This small molecule binds to this protein.
Small molecule (SMILES): CC(C)(C)C[C@@H]1N[C@@H](C(=O)NCC[C@H](O)CO)[C@H](c2cccc(Cl)c2F)[C@@]1(C#N)c1ccc(Cl)cc1F

Binding-site contacts:
Ligand atom F3 contacts residue VAL70 of chain 1.B at 3.2 Å.
Ligand atom F2 contacts residue HIS73 of chain 1.B at 3.2 Å.
Ligand atom O10 contacts residue VAL70 of chain 1.B at 3.4 Å (h-bond).
Ligand atom C36 contacts residue LEU31 of chain 1.B at 3.5 Å (hydrophobic).
Ligand atom N11 contacts residue VAL70 of chain 1.B at 3.9 Å.
Ligand atom C21 contacts residue HIS73 of chain 1.B at 3.5 Å.
Ligand atom F2 contacts residue VAL70 of chain 1.B at 3.6 Å.
Ligand atom C45 contacts residue TYR44 of chain 1.B at 3.9 Å (hydrophobic).
Ligand atom F2 contacts residue ILE76 of chain 1.B at 3.4 Å.
Ligand atom CL3 contacts residue PHE63 of chain 1.B at 3.6 Å.
Ligand atom CL3 contacts residue ILE76 of chain 1.B at 3.7 Å.
Ligand atom C43 contacts residue GLY35 of chain 1.B at 4.0 Å.
Ligand atom C25 contacts residue HIS73 of chain 1.B at 4.0 Å.
Ligand atom C44 contacts residue ILE38 of chain 1.B at 3.8 Å (hydrophobic).
Ligand atom C22 contacts residue HIS73 of chain 1.B at 3.1 Å.
Ligand atom C23 contacts residue LEU31 of chain 1.B at 3.8 Å (hydrophobic).
Ligand atom C25 contacts residue LEU31 of chain 1.B at 4.0 Å (hydrophobic).
Ligand atom CL3 contacts residue LEU34 of chain 1.B at 4.0 Å.
Ligand atom C14 contacts residue LYS71 of chain 1.B at 3.3 Å.
Ligand atom C24 contacts residue LEU31 of chain 1.B at 3.4 Å (hydrophobic).
Ligand atom C43 contacts residue MET39 of chain 1.B at 3.8 Å (hydrophobic).
Ligand atom C32 contacts residue ILE76 of chain 1.B at 3.9 Å (hydrophobic).
Ligand atom C36 contacts residue GLY35 of chain 1.B at 3.8 Å.
Ligand atom C10 contacts residue VAL70 of chain 1.B at 3.7 Å (hydrophobic).
Ligand atom F3 contacts residue ILE76 of chain 1.B at 3.5 Å.
Ligand atom C35 contacts residue LEU34 of chain 1.B at 3.9 Å (hydrophobic).
Ligand atom C12 contacts residue VAL70 of chain 1.B at 3.9 Å (hydrophobic).
Ligand atom CL2 contacts residue HIS73 of chain 1.B at 3.5 Å.
Ligand atom C24 contacts residue HIS73 of chain 1.B at 3.7 Å.
Ligand atom C23 contacts residue HIS73 of chain 1.B at 3.5 Å.
Ligand atom C35 contacts residue LEU31 of chain 1.B at 3.5 Å (hydrophobic).
Ligand atom C10 contacts residue HIS73 of chain 1.B at 3.7 Å.
Ligand atom C33 contacts residue PHE68 of chain 1.B at 3.7 Å (hydrophobic).
Ligand atom C35 contacts residue GLY35 of chain 1.B at 3.8 Å.
Ligand atom CL2 contacts residue TYR77 of chain 1.B at 3.5 Å.
Ligand atom C2 contacts residue HIS73 of chain 1.B at 4.0 Å.
Ligand atom C15 contacts residue LYS71 of chain 1.B at 3.3 Å.
Ligand atom O10 contacts residue HIS73 of chain 1.B at 2.6 Å (h-bond).
Ligand atom C33 contacts residue ILE76 of chain 1.B at 3.6 Å (hydrophobic).
Ligand atom O14 contacts residue HIS50 of chain 1.B at 3.5 Å.

Sequence of chain 1.B:
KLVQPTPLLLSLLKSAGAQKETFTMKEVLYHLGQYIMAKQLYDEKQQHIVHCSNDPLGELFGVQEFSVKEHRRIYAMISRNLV